Sequence of chain 4.A:
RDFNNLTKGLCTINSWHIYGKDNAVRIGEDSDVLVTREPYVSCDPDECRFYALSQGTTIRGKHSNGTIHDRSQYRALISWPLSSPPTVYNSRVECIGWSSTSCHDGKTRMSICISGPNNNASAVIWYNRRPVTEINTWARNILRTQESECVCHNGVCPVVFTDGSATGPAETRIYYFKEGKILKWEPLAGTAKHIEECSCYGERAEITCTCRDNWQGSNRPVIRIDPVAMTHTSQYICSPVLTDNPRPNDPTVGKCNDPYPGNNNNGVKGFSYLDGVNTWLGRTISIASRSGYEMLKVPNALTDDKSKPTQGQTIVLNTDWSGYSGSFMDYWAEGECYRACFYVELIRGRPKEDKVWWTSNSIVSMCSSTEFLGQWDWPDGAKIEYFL

Binding-site contacts:
Ligand atom C2 contacts residue ASN65 of chain 4.A at 2.6 Å.
Ligand atom C8 contacts residue TRP357 of chain 4.A at 3.2 Å (hydrophobic).
Ligand atom C3 contacts residue ASN65 of chain 4.A at 3.9 Å.
Ligand atom C5 contacts residue TRP357 of chain 4.A at 3.8 Å (hydrophobic).
Ligand atom C6 contacts residue TRP357 of chain 4.A at 4.2 Å (hydrophobic).
Ligand atom O4 contacts residue TRP357 of chain 4.A at 4.3 Å.
Ligand atom C7 contacts residue ASN65 of chain 4.A at 3.7 Å.
Ligand atom N2 contacts residue ASN65 of chain 4.A at 3.1 Å (h-bond).
Ligand atom C4 contacts residue TRP357 of chain 4.A at 4.5 Å (hydrophobic).
Ligand atom C6 contacts residue ASN65 of chain 4.A at 4.4 Å.
Ligand atom C4 contacts residue ASN65 of chain 4.A at 4.2 Å.
Ligand atom N2 contacts residue TRP357 of chain 4.A at 3.2 Å (h-bond).
Ligand atom C7 contacts residue TRP357 of chain 4.A at 3.7 Å (hydrophobic).
Ligand atom C3 contacts residue TRP357 of chain 4.A at 4.0 Å (hydrophobic).
Ligand atom O5 contacts residue TRP357 of chain 4.A at 4.5 Å.
Ligand atom C1 contacts residue ASN65 of chain 4.A at 1.4 Å.
Ligand atom O5 contacts residue ASN65 of chain 4.A at 2.3 Å (h-bond).
Ligand atom C2 contacts residue TRP357 of chain 4.A at 4.2 Å (hydrophobic).
Ligand atom C5 contacts residue ASN65 of chain 4.A at 3.5 Å.
Ligand atom O7 contacts residue ASN65 of chain 4.A at 3.8 Å.
Ligand atom C1 contacts residue TRP357 of chain 4.A at 3.9 Å (hydrophobic).

The protein below binds the small molecule below.
Small molecule (SMILES): CC(=O)N[C@@H]1[C@@H](O)[C@H](O)[C@@H](CO)O[C@H]1O